Sequence of chain 1.K:
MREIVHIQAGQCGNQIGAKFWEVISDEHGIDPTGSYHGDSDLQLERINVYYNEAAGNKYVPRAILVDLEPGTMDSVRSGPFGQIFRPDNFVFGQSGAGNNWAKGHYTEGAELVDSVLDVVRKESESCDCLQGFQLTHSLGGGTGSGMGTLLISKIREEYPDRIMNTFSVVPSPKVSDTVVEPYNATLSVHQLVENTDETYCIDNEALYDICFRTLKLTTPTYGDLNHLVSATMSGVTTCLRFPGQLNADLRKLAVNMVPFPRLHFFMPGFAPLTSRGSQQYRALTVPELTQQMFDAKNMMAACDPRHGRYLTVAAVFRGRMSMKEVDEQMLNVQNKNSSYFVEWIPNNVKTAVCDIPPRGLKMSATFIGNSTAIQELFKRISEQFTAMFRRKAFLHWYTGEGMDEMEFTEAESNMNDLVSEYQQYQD

A small-molecule ligand and the protein it binds are described below.
Small molecule (SMILES): Nc1nc2c(ncn2[C@@H]2O[C@H](CO[P](=O)(O)C[P](=O)(O)OP(=O)(O)O)[C@@H](O)[C@H]2O)c(=O)[nH]1

Binding-site contacts:
Ligand atom O3G contacts residue ASN99 of chain 1.K at 3.0 Å (h-bond).
Ligand atom C3A contacts residue GLY141 of chain 1.K at 3.7 Å.
Ligand atom C1' contacts residue ASN204 of chain 1.K at 3.8 Å.
Ligand atom O2A contacts residue GLN11 of chain 1.K at 3.4 Å.
Ligand atom C6 contacts residue ASN226 of chain 1.K at 3.3 Å.
Ligand atom N7 contacts residue CYS12 of chain 1.K at 3.8 Å.
Ligand atom PG contacts residue GLY142 of chain 1.K at 3.8 Å.
Ligand atom O6 contacts residue GLN15 of chain 1.K at 2.9 Å (h-bond).
Ligand atom PG contacts residue THR143 of chain 1.K at 3.9 Å.
Ligand atom O4' contacts residue SER138 of chain 1.K at 3.8 Å.
Ligand atom O1G contacts residue THR143 of chain 1.K at 3.0 Å (h-bond).
Ligand atom C2 contacts residue ASN204 of chain 1.K at 3.5 Å.
Ligand atom O1B contacts residue GLY144 of chain 1.K at 3.2 Å (h-bond).
Ligand atom O6 contacts residue ASN226 of chain 1.K at 3.1 Å (h-bond).
Ligand atom O3G contacts residue GLY141 of chain 1.K at 3.8 Å.
Ligand atom N3 contacts residue ASN204 of chain 1.K at 3.0 Å (h-bond).
Ligand atom O1A contacts residue CYS12 of chain 1.K at 3.1 Å (h-bond).
Ligand atom O3B contacts residue THR143 of chain 1.K at 3.1 Å (h-bond).
Ligand atom O1A contacts residue GLN11 of chain 1.K at 3.6 Å.
Ligand atom N1 contacts residue ASN226 of chain 1.K at 2.6 Å (h-bond).
Ligand atom C2' contacts residue TYR222 of chain 1.K at 3.5 Å (hydrophobic).
Ligand atom PG contacts residue MG1 of chain 1.HA at 3.7 Å.
Ligand atom O2B contacts residue MG1 of chain 1.HA at 2.2 Å.
Ligand atom N2 contacts residue ASN204 of chain 1.K at 2.9 Å (h-bond).
Ligand atom O3G contacts residue GLY142 of chain 1.K at 2.8 Å (h-bond).
Ligand atom C2 contacts residue ASN226 of chain 1.K at 3.6 Å.
Ligand atom O2' contacts residue TYR222 of chain 1.K at 2.5 Å (h-bond).
Ligand atom C6 contacts residue GLN15 of chain 1.K at 3.7 Å.
Ligand atom PB contacts residue MG1 of chain 1.HA at 3.7 Å.
Ligand atom O1B contacts residue GLY10 of chain 1.K at 3.3 Å.
Ligand atom O1B contacts residue THR143 of chain 1.K at 3.7 Å.
Ligand atom O3' contacts residue GLU181 of chain 1.K at 3.5 Å (salt-bridge).
Ligand atom O2B contacts residue GLN11 of chain 1.K at 3.3 Å (h-bond).
Ligand atom O3B contacts residue GLY142 of chain 1.K at 3.5 Å (h-bond).
Ligand atom N2 contacts residue ASN226 of chain 1.K at 3.7 Å.
Ligand atom N7 contacts residue GLN15 of chain 1.K at 3.2 Å (h-bond).
Ligand atom C5 contacts residue GLN15 of chain 1.K at 3.7 Å.
Ligand atom O1B contacts residue GLN11 of chain 1.K at 3.5 Å (h-bond).
Ligand atom O2G contacts residue MG1 of chain 1.HA at 2.7 Å.
Ligand atom O1G contacts residue ALA97 of chain 1.K at 3.3 Å (h-bond).